Binding-site contacts:
Ligand atom N7 contacts residue PRO429 of chain 3.A at 4.3 Å.
Ligand atom O2P contacts residue HIS426 of chain 3.A at 3.6 Å.
Ligand atom O3P contacts residue LYS439 of chain 3.A at 2.9 Å.
Ligand atom N6 contacts residue SER430 of chain 3.A at 3.7 Å.
Ligand atom N9 contacts residue PRO218 of chain 3.A at 4.2 Å.
Ligand atom N6 contacts residue HIS428 of chain 3.A at 4.0 Å.
Ligand atom C8 contacts residue VAL217 of chain 3.A at 3.5 Å (hydrophobic).
Ligand atom N1 contacts residue HIS428 of chain 3.A at 3.3 Å.
Ligand atom O3' contacts residue GLY437 of chain 3.A at 3.9 Å.
Ligand atom O3' contacts residue GLU215 of chain 3.A at 3.5 Å (salt-bridge).
Ligand atom O3' contacts residue LYS439 of chain 3.A at 3.5 Å.
Ligand atom C8 contacts residue GLY437 of chain 3.A at 2.8 Å.
Ligand atom C6 contacts residue HIS428 of chain 3.A at 4.2 Å.
Ligand atom C1' contacts residue GLY437 of chain 3.A at 3.3 Å.
Ligand atom P contacts residue LYS439 of chain 3.A at 3.3 Å.
Ligand atom O1P contacts residue HIS426 of chain 3.A at 2.7 Å (h-bond).
Ligand atom N9 contacts residue VAL217 of chain 3.A at 4.4 Å.
Ligand atom C6 contacts residue SER430 of chain 3.A at 4.2 Å.
Ligand atom N7 contacts residue PRO218 of chain 3.A at 4.0 Å.
Ligand atom P contacts residue HIS426 of chain 3.A at 3.9 Å.
Ligand atom N6 contacts residue ASP407 of chain 3.A at 3.6 Å (salt-bridge).
Ligand atom N7 contacts residue GLY437 of chain 3.A at 3.5 Å (h-bond).
Ligand atom C3' contacts residue GLU215 of chain 3.A at 3.3 Å.
Ligand atom N9 contacts residue GLY437 of chain 3.A at 3.3 Å (h-bond).
Ligand atom C2 contacts residue HIS428 of chain 3.A at 3.8 Å.
Ligand atom C3' contacts residue GLY437 of chain 3.A at 3.9 Å.
Ligand atom C5 contacts residue PRO218 of chain 3.A at 4.0 Å (hydrophobic).
Ligand atom C4 contacts residue PRO218 of chain 3.A at 4.1 Å (hydrophobic).
Ligand atom C8 contacts residue PRO429 of chain 3.A at 4.3 Å (hydrophobic).
Ligand atom O3' contacts residue ILE420 of chain 3.A at 4.2 Å.
Ligand atom O5' contacts residue LYS439 of chain 3.A at 3.8 Å.
Ligand atom N7 contacts residue VAL217 of chain 3.A at 3.7 Å.
Ligand atom C6 contacts residue PRO218 of chain 3.A at 4.2 Å (hydrophobic).
Ligand atom N3 contacts residue PRO429 of chain 3.A at 4.4 Å.
Ligand atom C8 contacts residue PRO218 of chain 3.A at 4.2 Å (hydrophobic).
Ligand atom N9 contacts residue PRO429 of chain 3.A at 4.3 Å.
Ligand atom O1P contacts residue LYS439 of chain 3.A at 2.6 Å.
Ligand atom C2' contacts residue ASP216 of chain 3.A at 4.3 Å.
Ligand atom C2' contacts residue GLY437 of chain 3.A at 2.8 Å.
Ligand atom C2' contacts residue GLU215 of chain 3.A at 3.6 Å.

A small-molecule ligand and the protein it binds are described below.
Small molecule (SMILES): Nc1ncnc2c1ncn2[C@@H]1C[C@@H](O)[C@@H](COP(=O)(O)O)O1

Sequence of chain 3.A:
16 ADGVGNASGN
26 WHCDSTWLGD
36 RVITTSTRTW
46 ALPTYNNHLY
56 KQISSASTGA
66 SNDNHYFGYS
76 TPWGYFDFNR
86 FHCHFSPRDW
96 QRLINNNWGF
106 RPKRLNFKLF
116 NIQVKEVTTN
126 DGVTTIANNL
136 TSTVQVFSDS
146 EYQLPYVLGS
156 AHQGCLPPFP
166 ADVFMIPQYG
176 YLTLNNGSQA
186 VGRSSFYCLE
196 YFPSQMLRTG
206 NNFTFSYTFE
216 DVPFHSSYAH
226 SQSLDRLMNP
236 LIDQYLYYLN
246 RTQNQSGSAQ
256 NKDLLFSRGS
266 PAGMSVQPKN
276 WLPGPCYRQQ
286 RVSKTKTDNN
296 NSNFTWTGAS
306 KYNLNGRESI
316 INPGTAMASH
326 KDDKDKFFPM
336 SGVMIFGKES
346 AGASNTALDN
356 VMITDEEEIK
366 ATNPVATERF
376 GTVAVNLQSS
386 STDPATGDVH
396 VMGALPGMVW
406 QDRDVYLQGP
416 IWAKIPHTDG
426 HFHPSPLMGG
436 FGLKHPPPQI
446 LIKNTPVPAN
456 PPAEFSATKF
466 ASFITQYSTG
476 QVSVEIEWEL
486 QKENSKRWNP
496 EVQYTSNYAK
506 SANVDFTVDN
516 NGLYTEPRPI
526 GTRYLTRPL